Sequence of chain 1.A:
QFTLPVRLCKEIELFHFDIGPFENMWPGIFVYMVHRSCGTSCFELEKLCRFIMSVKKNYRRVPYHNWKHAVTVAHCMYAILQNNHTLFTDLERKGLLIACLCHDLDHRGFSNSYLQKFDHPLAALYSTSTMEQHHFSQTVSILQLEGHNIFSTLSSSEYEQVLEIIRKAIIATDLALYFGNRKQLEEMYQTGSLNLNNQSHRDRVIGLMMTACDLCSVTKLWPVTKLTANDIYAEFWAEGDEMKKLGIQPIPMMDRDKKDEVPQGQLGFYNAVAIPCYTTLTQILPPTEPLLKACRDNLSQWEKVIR

The small molecule below binds the protein below.
Small molecule (SMILES): CC(C)(CO)n1c(=O)[nH]c2c3cccnc3n(-c3ccccc3)c(=O)c21

Binding-site contacts:
Ligand atom C20 contacts residue SER233 of chain 1.A at 3.3 Å.
Ligand atom C23 contacts residue 5AV1 of chain 1.E at 2.4 Å.
Ligand atom C10 contacts residue 5AV1 of chain 1.E at 1.5 Å.
Ligand atom C2 contacts residue 5AV1 of chain 1.E at 1.9 Å.
Ligand atom O18 contacts residue GLN282 of chain 1.A at 2.7 Å (h-bond).
Ligand atom C8 contacts residue ILE248 of chain 1.A at 3.4 Å (hydrophobic).
Ligand atom C22 contacts residue 5AV1 of chain 1.E at 0.7 Å.
Ligand atom C4 contacts residue PHE252 of chain 1.A at 3.4 Å (hydrophobic).
Ligand atom C7 contacts residue ILE248 of chain 1.A at 3.4 Å (hydrophobic).
Ligand atom C13 contacts residue ASP230 of chain 1.A at 3.4 Å.
Ligand atom C11 contacts residue 5AV1 of chain 1.E at 2.2 Å.
Ligand atom O18 contacts residue 5AV1 of chain 1.E at 1.9 Å (h-bond).
Ligand atom N15 contacts residue 5AV1 of chain 1.E at 1.0 Å (h-bond).
Ligand atom C14 contacts residue LEU231 of chain 1.A at 3.5 Å (hydrophobic).
Ligand atom C13 contacts residue 5AV1 of chain 1.E at 3.3 Å.
Ligand atom O18 contacts residue ILE248 of chain 1.A at 2.5 Å.
Ligand atom O21 contacts residue 5AV1 of chain 1.E at 2.6 Å.
Ligand atom C6 contacts residue 5AV1 of chain 1.E at 0.4 Å.
Ligand atom C4 contacts residue 5AV1 of chain 1.E at 1.9 Å.
Ligand atom C16 contacts residue ILE248 of chain 1.A at 2.4 Å (hydrophobic).
Ligand atom C12 contacts residue 5AV1 of chain 1.E at 3.4 Å.
Ligand atom C14 contacts residue 5AV1 of chain 1.E at 2.1 Å.
Ligand atom N17 contacts residue 5AV1 of chain 1.E at 0.8 Å.
Ligand atom O contacts residue 5AV1 of chain 1.E at 1.0 Å (h-bond).
Ligand atom C7 contacts residue 5AV1 of chain 1.E at 0.7 Å.
Ligand atom C23 contacts residue ILE248 of chain 1.A at 2.8 Å (hydrophobic).
Ligand atom C20 contacts residue 5AV1 of chain 1.E at 1.3 Å.
Ligand atom N contacts residue 5AV1 of chain 1.E at 2.8 Å.
Ligand atom N17 contacts residue ILE248 of chain 1.A at 2.8 Å.
Ligand atom C3 contacts residue 5AV1 of chain 1.E at 1.1 Å.
Ligand atom N5 contacts residue 5AV1 of chain 1.E at 0.7 Å.
Ligand atom C16 contacts residue 5AV1 of chain 1.E at 1.2 Å.
Ligand atom C23 contacts residue TYR80 of chain 1.A at 3.4 Å (hydrophobic).
Ligand atom C9 contacts residue 5AV1 of chain 1.E at 0.9 Å.
Ligand atom C8 contacts residue 5AV1 of chain 1.E at 0.6 Å.
Ligand atom N contacts residue LEU191 of chain 1.A at 3.5 Å.
Ligand atom O21 contacts residue ILE248 of chain 1.A at 3.4 Å.
Ligand atom N15 contacts residue ILE248 of chain 1.A at 2.9 Å.
Ligand atom C contacts residue 5AV1 of chain 1.E at 3.1 Å.
Ligand atom C19 contacts residue 5AV1 of chain 1.E at 1.2 Å.